Binding-site contacts:
Ligand atom C5 contacts residue GLU278 of chain 1.B at 4.1 Å.
Ligand atom O5 contacts residue GLU278 of chain 1.B at 3.7 Å.
Ligand atom C4 contacts residue ASN279 of chain 1.B at 4.2 Å.
Ligand atom N2 contacts residue ASN279 of chain 1.B at 2.9 Å (h-bond).
Ligand atom C3 contacts residue ASN279 of chain 1.B at 3.8 Å.
Ligand atom O7 contacts residue ASN279 of chain 1.B at 3.8 Å.
Ligand atom C7 contacts residue ASN279 of chain 1.B at 3.4 Å.
Ligand atom C2 contacts residue ASN279 of chain 1.B at 2.5 Å.
Ligand atom O5 contacts residue ASN279 of chain 1.B at 2.4 Å (h-bond).
Ligand atom C1 contacts residue ASN279 of chain 1.B at 1.4 Å.
Ligand atom C8 contacts residue ASN279 of chain 1.B at 3.4 Å.
Ligand atom C1 contacts residue GLU278 of chain 1.B at 3.5 Å.
Ligand atom C5 contacts residue ASN279 of chain 1.B at 3.7 Å.

Sequence of chain 1.B:
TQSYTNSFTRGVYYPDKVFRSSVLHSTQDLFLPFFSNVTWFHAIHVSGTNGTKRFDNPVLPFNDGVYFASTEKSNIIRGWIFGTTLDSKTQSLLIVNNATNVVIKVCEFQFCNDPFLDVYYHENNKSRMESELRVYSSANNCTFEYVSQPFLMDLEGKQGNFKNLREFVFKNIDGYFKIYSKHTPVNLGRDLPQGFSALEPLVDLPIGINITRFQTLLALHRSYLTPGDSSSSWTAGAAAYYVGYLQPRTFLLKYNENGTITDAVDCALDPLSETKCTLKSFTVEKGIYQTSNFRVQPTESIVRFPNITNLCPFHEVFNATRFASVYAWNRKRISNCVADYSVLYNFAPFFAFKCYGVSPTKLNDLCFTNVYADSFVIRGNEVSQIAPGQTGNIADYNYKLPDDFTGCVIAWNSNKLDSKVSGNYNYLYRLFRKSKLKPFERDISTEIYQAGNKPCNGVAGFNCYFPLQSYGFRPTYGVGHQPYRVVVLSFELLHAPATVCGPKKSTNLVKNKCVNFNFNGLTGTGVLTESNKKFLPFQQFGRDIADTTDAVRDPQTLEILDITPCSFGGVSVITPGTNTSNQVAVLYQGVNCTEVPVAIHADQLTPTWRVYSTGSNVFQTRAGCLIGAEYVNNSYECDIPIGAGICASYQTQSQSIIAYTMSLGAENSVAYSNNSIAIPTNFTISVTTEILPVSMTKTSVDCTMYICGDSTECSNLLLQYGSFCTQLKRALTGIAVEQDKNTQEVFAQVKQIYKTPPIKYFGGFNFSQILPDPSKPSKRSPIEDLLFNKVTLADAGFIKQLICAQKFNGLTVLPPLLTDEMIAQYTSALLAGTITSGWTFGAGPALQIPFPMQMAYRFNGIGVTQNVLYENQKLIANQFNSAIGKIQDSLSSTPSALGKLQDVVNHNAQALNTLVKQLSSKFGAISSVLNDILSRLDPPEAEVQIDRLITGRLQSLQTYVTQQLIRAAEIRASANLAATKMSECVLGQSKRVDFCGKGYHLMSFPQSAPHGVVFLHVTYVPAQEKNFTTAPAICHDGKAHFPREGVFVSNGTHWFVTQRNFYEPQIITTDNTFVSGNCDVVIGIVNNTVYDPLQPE

This protein binds this small molecule.
Small molecule (SMILES): CC(=O)N[C@@H]1[C@@H](O)[C@H](O)[C@@H](CO)O[C@H]1O